Sequence of chain 1.A:
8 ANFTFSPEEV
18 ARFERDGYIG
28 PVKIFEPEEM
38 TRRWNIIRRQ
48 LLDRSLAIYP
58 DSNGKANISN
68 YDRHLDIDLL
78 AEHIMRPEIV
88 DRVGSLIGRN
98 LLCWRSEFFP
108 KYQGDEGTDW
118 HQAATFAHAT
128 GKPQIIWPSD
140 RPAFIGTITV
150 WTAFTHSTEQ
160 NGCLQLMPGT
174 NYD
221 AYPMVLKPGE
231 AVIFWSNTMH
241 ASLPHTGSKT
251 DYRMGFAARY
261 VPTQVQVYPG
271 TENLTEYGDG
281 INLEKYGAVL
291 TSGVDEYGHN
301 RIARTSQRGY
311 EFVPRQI

Binding-site contacts:
Ligand atom C2 contacts residue HIS240 of chain 1.A at 3.2 Å.
Ligand atom O1 contacts residue HIS240 of chain 1.A at 3.9 Å.
Ligand atom C1 contacts residue HIS240 of chain 1.A at 2.9 Å.
Ligand atom C5 contacts residue LYS108 of chain 1.A at 3.5 Å.
Ligand atom O2 contacts residue HIS240 of chain 1.A at 2.0 Å (h-bond).
Ligand atom O4 contacts residue ARG253 of chain 1.A at 4.3 Å.
Ligand atom O2 contacts residue ACT1 of chain 1.H at 3.0 Å (h-bond).
Ligand atom O5 contacts residue FE21 of chain 1.C at 1.9 Å.
Ligand atom O5 contacts residue THR115 of chain 1.A at 3.4 Å (h-bond).
Ligand atom C1 contacts residue ACT1 of chain 1.H at 3.3 Å.
Ligand atom O5 contacts residue HIS118 of chain 1.A at 3.1 Å (h-bond).
Ligand atom O4 contacts residue THR115 of chain 1.A at 4.5 Å.
Ligand atom O2 contacts residue FE21 of chain 1.C at 1.7 Å.
Ligand atom O5 contacts residue SER242 of chain 1.A at 4.3 Å.
Ligand atom O4 contacts residue LYS108 of chain 1.A at 2.5 Å (salt-bridge).
Ligand atom C2 contacts residue HIS118 of chain 1.A at 4.1 Å.
Ligand atom C5 contacts residue SER242 of chain 1.A at 3.3 Å.
Ligand atom O5 contacts residue HIS240 of chain 1.A at 3.0 Å (h-bond).
Ligand atom O3 contacts residue ARG253 of chain 1.A at 3.3 Å (salt-bridge).
Ligand atom O1 contacts residue PHE106 of chain 1.A at 4.1 Å.
Ligand atom C2 contacts residue THR115 of chain 1.A at 4.4 Å.
Ligand atom O4 contacts residue SER242 of chain 1.A at 2.9 Å (h-bond).
Ligand atom C1 contacts residue FE21 of chain 1.C at 2.2 Å.
Ligand atom O3 contacts residue SER242 of chain 1.A at 4.4 Å.
Ligand atom O2 contacts residue HIS118 of chain 1.A at 3.6 Å.
Ligand atom O1 contacts residue FE21 of chain 1.C at 3.3 Å.
Ligand atom C1 contacts residue HIS118 of chain 1.A at 4.3 Å.
Ligand atom C4 contacts residue SER242 of chain 1.A at 3.0 Å.
Ligand atom O3 contacts residue LYS108 of chain 1.A at 4.0 Å.
Ligand atom O1 contacts residue ACT1 of chain 1.H at 2.8 Å (h-bond).
Ligand atom C4 contacts residue FE21 of chain 1.C at 4.4 Å.
Ligand atom O4 contacts residue LEU243 of chain 1.A at 4.5 Å.
Ligand atom C3 contacts residue FE21 of chain 1.C at 3.7 Å.
Ligand atom C3 contacts residue SER242 of chain 1.A at 4.3 Å.
Ligand atom C4 contacts residue THR115 of chain 1.A at 3.9 Å.
Ligand atom C5 contacts residue ARG253 of chain 1.A at 4.0 Å.
Ligand atom O4 contacts residue GLU113 of chain 1.A at 3.8 Å.
Ligand atom C2 contacts residue FE21 of chain 1.C at 2.2 Å.

This protein binds this small molecule.
Small molecule (SMILES): O=C(O)CCC(=O)C(=O)O